Sequence of chain 1.C:
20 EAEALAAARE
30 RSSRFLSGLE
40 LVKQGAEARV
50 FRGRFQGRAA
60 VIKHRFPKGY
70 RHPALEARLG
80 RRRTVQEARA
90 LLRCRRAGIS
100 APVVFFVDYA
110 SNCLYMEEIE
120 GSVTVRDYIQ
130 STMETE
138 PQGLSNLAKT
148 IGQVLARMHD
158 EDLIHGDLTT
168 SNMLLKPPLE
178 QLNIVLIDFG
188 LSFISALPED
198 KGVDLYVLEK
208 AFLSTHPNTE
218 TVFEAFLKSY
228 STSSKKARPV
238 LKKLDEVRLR

A protein and the small-molecule ligand that binds it are described below.
Small molecule (SMILES): Nc1ccc2c(c1)C(=O)N([C@@H]1CCC(=O)NC1=O)C2=O

Binding-site contacts:
Ligand atom O1 contacts residue ILE118 of chain 1.C at 3.2 Å (h-bond).
Ligand atom C12 contacts residue ILE118 of chain 1.C at 3.9 Å (hydrophobic).
Ligand atom C4 contacts residue ILE118 of chain 1.C at 3.6 Å (hydrophobic).
Ligand atom O1 contacts residue GLU117 of chain 1.C at 3.6 Å (salt-bridge).
Ligand atom O3 contacts residue ILE118 of chain 1.C at 2.7 Å (h-bond).
Ligand atom C10 contacts residue PRO101 of chain 1.C at 3.8 Å (hydrophobic).
Ligand atom N1 contacts residue ILE118 of chain 1.C at 3.7 Å.
Ligand atom C5 contacts residue SER121 of chain 1.C at 3.1 Å.
Ligand atom O3 contacts residue GLU117 of chain 1.C at 3.5 Å.
Ligand atom C9 contacts residue VAL60 of chain 1.C at 3.7 Å (hydrophobic).
Ligand atom C9 contacts residue PRO101 of chain 1.C at 3.7 Å (hydrophobic).
Ligand atom C3 contacts residue GLU117 of chain 1.C at 3.5 Å.
Ligand atom O1 contacts residue GLY120 of chain 1.C at 2.9 Å (h-bond).
Ligand atom O2 contacts residue GLU117 of chain 1.C at 3.4 Å.
Ligand atom C10 contacts residue GLU116 of chain 1.C at 3.8 Å.
Ligand atom O1 contacts residue SER121 of chain 1.C at 3.4 Å (h-bond).
Ligand atom C8 contacts residue ILE184 of chain 1.C at 4.0 Å (hydrophobic).
Ligand atom N1 contacts residue GLU117 of chain 1.C at 2.6 Å (salt-bridge).
Ligand atom O2 contacts residue ARG51 of chain 1.C at 3.6 Å.
Ligand atom C9 contacts residue ILE184 of chain 1.C at 4.0 Å (hydrophobic).
Ligand atom C7 contacts residue ILE184 of chain 1.C at 3.7 Å (hydrophobic).
Ligand atom C3 contacts residue ILE118 of chain 1.C at 3.2 Å (hydrophobic).
Ligand atom O2 contacts residue VAL41 of chain 1.C at 3.8 Å.
Ligand atom N2 contacts residue MET115 of chain 1.C at 3.5 Å.
Ligand atom C5 contacts residue ILE118 of chain 1.C at 3.7 Å (hydrophobic).
Ligand atom O contacts residue VAL41 of chain 1.C at 3.9 Å.
Ligand atom O1 contacts residue GLU119 of chain 1.C at 3.7 Å.
Ligand atom C8 contacts residue MET115 of chain 1.C at 3.9 Å (hydrophobic).
Ligand atom O contacts residue LYS42 of chain 1.C at 3.9 Å.
Ligand atom C11 contacts residue VAL60 of chain 1.C at 3.9 Å (hydrophobic).
Ligand atom C12 contacts residue VAL60 of chain 1.C at 4.0 Å (hydrophobic).
Ligand atom C6 contacts residue ILE184 of chain 1.C at 4.0 Å (hydrophobic).
Ligand atom C5 contacts residue LEU171 of chain 1.C at 3.9 Å (hydrophobic).
Ligand atom C10 contacts residue VAL60 of chain 1.C at 3.5 Å (hydrophobic).
Ligand atom C9 contacts residue MET115 of chain 1.C at 3.7 Å (hydrophobic).
Ligand atom C3 contacts residue SER121 of chain 1.C at 3.8 Å.
Ligand atom C4 contacts residue SER121 of chain 1.C at 3.0 Å.
Ligand atom C2 contacts residue GLU117 of chain 1.C at 3.4 Å.
Ligand atom O2 contacts residue VAL60 of chain 1.C at 3.3 Å.
Ligand atom N2 contacts residue ASP185 of chain 1.C at 4.0 Å.